The small molecule below binds the protein below.
Small molecule (SMILES): CC(=O)N[C@@H]1[C@@H](O)[C@H](O)[C@@H](CO)O[C@H]1O

Sequence of chain 48.F:
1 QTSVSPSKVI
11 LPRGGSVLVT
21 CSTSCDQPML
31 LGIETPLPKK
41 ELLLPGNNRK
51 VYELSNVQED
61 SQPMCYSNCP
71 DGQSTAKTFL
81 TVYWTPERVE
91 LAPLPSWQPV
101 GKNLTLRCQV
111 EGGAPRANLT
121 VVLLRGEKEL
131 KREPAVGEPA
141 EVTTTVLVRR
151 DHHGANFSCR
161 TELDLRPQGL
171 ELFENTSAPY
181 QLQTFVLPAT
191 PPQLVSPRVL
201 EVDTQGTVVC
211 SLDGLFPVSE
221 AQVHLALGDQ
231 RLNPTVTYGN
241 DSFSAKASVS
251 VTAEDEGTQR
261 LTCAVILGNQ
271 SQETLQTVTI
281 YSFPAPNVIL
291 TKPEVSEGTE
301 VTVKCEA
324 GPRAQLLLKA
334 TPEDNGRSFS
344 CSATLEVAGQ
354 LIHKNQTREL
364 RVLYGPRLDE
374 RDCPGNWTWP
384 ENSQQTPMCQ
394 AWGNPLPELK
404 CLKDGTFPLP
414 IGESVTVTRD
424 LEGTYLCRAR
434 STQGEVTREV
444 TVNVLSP

Binding-site contacts:
Ligand atom C6 contacts residue GLU127 of chain 48.F at 3.8 Å.
Ligand atom N2 contacts residue ASN156 of chain 48.F at 2.5 Å (h-bond).
Ligand atom C3 contacts residue GLU127 of chain 48.F at 3.6 Å.
Ligand atom C8 contacts residue ASN156 of chain 48.F at 4.2 Å.
Ligand atom O7 contacts residue ASN156 of chain 48.F at 3.2 Å (h-bond).
Ligand atom O4 contacts residue GLU127 of chain 48.F at 3.1 Å (salt-bridge).
Ligand atom C2 contacts residue ASN156 of chain 48.F at 2.3 Å.
Ligand atom C7 contacts residue ASN156 of chain 48.F at 3.3 Å.
Ligand atom C1 contacts residue ASN156 of chain 48.F at 1.4 Å.
Ligand atom C6 contacts residue LYS128 of chain 48.F at 4.3 Å.
Ligand atom O5 contacts residue GLY126 of chain 48.F at 3.7 Å.
Ligand atom C1 contacts residue GLY126 of chain 48.F at 3.4 Å.
Ligand atom C8 contacts residue PRO179 of chain 48.F at 4.4 Å (hydrophobic).
Ligand atom C4 contacts residue GLU127 of chain 48.F at 3.6 Å.
Ligand atom C5 contacts residue ASN156 of chain 48.F at 3.7 Å.
Ligand atom C4 contacts residue ASN156 of chain 48.F at 4.2 Å.
Ligand atom O3 contacts residue GLU127 of chain 48.F at 4.2 Å.
Ligand atom C5 contacts residue GLU127 of chain 48.F at 3.6 Å.
Ligand atom C5 contacts residue GLY126 of chain 48.F at 4.0 Å.
Ligand atom O5 contacts residue ASN156 of chain 48.F at 2.5 Å (h-bond).
Ligand atom C3 contacts residue ASN156 of chain 48.F at 3.6 Å.